A small-molecule ligand and the protein it binds are described below.
Small molecule (SMILES): Cc1ncc(Cc2cccc(CO)c2)c(N)n1

Sequence of chain 1.A:
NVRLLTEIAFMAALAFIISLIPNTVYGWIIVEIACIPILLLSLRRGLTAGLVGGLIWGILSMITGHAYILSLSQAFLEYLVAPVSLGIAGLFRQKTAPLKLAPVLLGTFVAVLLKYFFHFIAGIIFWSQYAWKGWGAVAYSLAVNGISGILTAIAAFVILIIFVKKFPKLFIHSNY

Binding-site contacts:
Ligand atom C30 contacts residue HIS125 of chain 1.A at 3.3 Å.
Ligand atom C4A contacts residue TRP133 of chain 1.A at 3.3 Å (hydrophobic).
Ligand atom C2 contacts residue TRP34 of chain 1.A at 3.3 Å (hydrophobic).
Ligand atom C6 contacts residue TYR122 of chain 1.A at 3.0 Å (hydrophobic).
Ligand atom N4A contacts residue GLU84 of chain 1.A at 2.7 Å (salt-bridge).
Ligand atom N4A contacts residue HIS125 of chain 1.A at 3.0 Å (h-bond).
Ligand atom C6A contacts residue TRP133 of chain 1.A at 3.5 Å (hydrophobic).
Ligand atom C7A contacts residue TRP34 of chain 1.A at 3.5 Å (hydrophobic).
Ligand atom C01 contacts residue TRP34 of chain 1.A at 3.2 Å (hydrophobic).
Ligand atom C2A contacts residue ASN151 of chain 1.A at 3.7 Å.
Ligand atom C7A contacts residue TRP133 of chain 1.A at 3.5 Å (hydrophobic).
Ligand atom O01 contacts residue TRP34 of chain 1.A at 3.8 Å.
Ligand atom C2 contacts residue GLU84 of chain 1.A at 3.1 Å.
Ligand atom C5 contacts residue HIS125 of chain 1.A at 3.8 Å.
Ligand atom C4 contacts residue ASN151 of chain 1.A at 3.7 Å.
Ligand atom N3A contacts residue GLY129 of chain 1.A at 3.2 Å.
Ligand atom C4A contacts residue GLU84 of chain 1.A at 3.7 Å.
Ligand atom C5 contacts residue TRP34 of chain 1.A at 3.5 Å (hydrophobic).
Ligand atom CM2 contacts residue TYR146 of chain 1.A at 3.6 Å (hydrophobic).
Ligand atom C6A contacts residue TRP34 of chain 1.A at 3.4 Å (hydrophobic).
Ligand atom C28 contacts residue HIS125 of chain 1.A at 3.5 Å.
Ligand atom N3A contacts residue TRP133 of chain 1.A at 3.5 Å.
Ligand atom C6 contacts residue ASN151 of chain 1.A at 3.2 Å.
Ligand atom N4A contacts residue GLY129 of chain 1.A at 3.7 Å.
Ligand atom CM2 contacts residue TRP133 of chain 1.A at 3.8 Å (hydrophobic).
Ligand atom C28 contacts residue TRP34 of chain 1.A at 3.8 Å (hydrophobic).
Ligand atom C2A contacts residue TRP133 of chain 1.A at 3.6 Å (hydrophobic).
Ligand atom O01 contacts residue TYR122 of chain 1.A at 3.8 Å.
Ligand atom N3A contacts residue ASN151 of chain 1.A at 3.1 Å (h-bond).
Ligand atom O01 contacts residue ASN151 of chain 1.A at 2.6 Å (h-bond).
Ligand atom CM2 contacts residue ASN151 of chain 1.A at 3.8 Å.
Ligand atom C7A contacts residue GLU84 of chain 1.A at 3.2 Å.
Ligand atom C4 contacts residue TRP34 of chain 1.A at 3.3 Å (hydrophobic).
Ligand atom N4A contacts residue ALA128 of chain 1.A at 3.8 Å.
Ligand atom N1A contacts residue TRP34 of chain 1.A at 3.8 Å.
Ligand atom C5A contacts residue TRP133 of chain 1.A at 3.3 Å (hydrophobic).
Ligand atom N1A contacts residue TRP133 of chain 1.A at 3.6 Å.
Ligand atom C01 contacts residue GLU84 of chain 1.A at 3.1 Å.
Ligand atom N4A contacts residue TRP133 of chain 1.A at 3.7 Å.
Ligand atom C30 contacts residue TRP34 of chain 1.A at 3.8 Å (hydrophobic).